Binding-site contacts:
Ligand atom C07 contacts residue HEM1 of chain 1.C at 3.5 Å.
Ligand atom C21 contacts residue HEM1 of chain 1.C at 4.1 Å.
Ligand atom C09 contacts residue GLU324 of chain 1.A at 3.4 Å.
Ligand atom N02 contacts residue HEM1 of chain 1.C at 3.5 Å.
Ligand atom C09 contacts residue HEM1 of chain 1.C at 3.5 Å.
Ligand atom C14 contacts residue TRP410 of chain 1.A at 3.5 Å (hydrophobic).
Ligand atom N02 contacts residue TYR320 of chain 1.A at 3.7 Å.
Ligand atom N01 contacts residue GLU324 of chain 1.A at 2.6 Å (salt-bridge).
Ligand atom C06 contacts residue VAL299 of chain 1.A at 3.5 Å (hydrophobic).
Ligand atom C05 contacts residue HEM1 of chain 1.C at 3.6 Å.
Ligand atom N01 contacts residue PRO297 of chain 1.A at 4.2 Å.
Ligand atom N02 contacts residue TRP319 of chain 1.A at 2.9 Å (h-bond).
Ligand atom C08 contacts residue HEM1 of chain 1.C at 3.7 Å.
Ligand atom C03 contacts residue HEM1 of chain 1.C at 2.9 Å.
Ligand atom C10 contacts residue GLU324 of chain 1.A at 3.4 Å.
Ligand atom N02 contacts residue PRO297 of chain 1.A at 3.8 Å.
Ligand atom C25 contacts residue VAL67 of chain 1.A at 4.0 Å (hydrophobic).
Ligand atom C04 contacts residue HEM1 of chain 1.C at 3.2 Å.
Ligand atom C10 contacts residue HEM1 of chain 1.C at 3.9 Å.
Ligand atom C26 contacts residue HEM1 of chain 1.C at 4.2 Å.
Ligand atom C28 contacts residue TRP37 of chain 1.B at 3.8 Å (hydrophobic).
Ligand atom C02 contacts residue GLU324 of chain 1.A at 3.5 Å.
Ligand atom C26 contacts residue TYR438 of chain 1.A at 3.7 Å (hydrophobic).
Ligand atom C11 contacts residue HEM1 of chain 1.C at 3.1 Å.
Ligand atom C02 contacts residue TRP319 of chain 1.A at 4.0 Å (hydrophobic).
Ligand atom C02 contacts residue HEM1 of chain 1.C at 3.7 Å.
Ligand atom C14 contacts residue HEM1 of chain 1.C at 3.1 Å.
Ligand atom C05 contacts residue VAL299 of chain 1.A at 4.0 Å (hydrophobic).
Ligand atom C02 contacts residue PRO297 of chain 1.A at 4.1 Å (hydrophobic).
Ligand atom N12 contacts residue HEM1 of chain 1.C at 2.9 Å (h-bond).
Ligand atom C06 contacts residue PHE316 of chain 1.A at 3.9 Å (hydrophobic).
Ligand atom C28 contacts residue LEU68 of chain 1.A at 3.9 Å (hydrophobic).
Ligand atom N27 contacts residue TRP37 of chain 1.B at 4.2 Å.
Ligand atom C08 contacts residue VAL299 of chain 1.A at 3.6 Å (hydrophobic).
Ligand atom C06 contacts residue HEM1 of chain 1.C at 3.5 Å.
Ligand atom C13 contacts residue HEM1 of chain 1.C at 3.4 Å.
Ligand atom C04 contacts residue PHE316 of chain 1.A at 4.2 Å (hydrophobic).
Ligand atom N01 contacts residue HEM1 of chain 1.C at 4.1 Å.
Ligand atom C07 contacts residue VAL299 of chain 1.A at 3.2 Å (hydrophobic).
Ligand atom N02 contacts residue GLU324 of chain 1.A at 2.8 Å (salt-bridge).

The protein below binds the small molecule below.
Small molecule (SMILES): CN(C)c1ccc(CCNCc2ccc3ccc(N)nc3c2)cc1

Sequence of chain 1.B:
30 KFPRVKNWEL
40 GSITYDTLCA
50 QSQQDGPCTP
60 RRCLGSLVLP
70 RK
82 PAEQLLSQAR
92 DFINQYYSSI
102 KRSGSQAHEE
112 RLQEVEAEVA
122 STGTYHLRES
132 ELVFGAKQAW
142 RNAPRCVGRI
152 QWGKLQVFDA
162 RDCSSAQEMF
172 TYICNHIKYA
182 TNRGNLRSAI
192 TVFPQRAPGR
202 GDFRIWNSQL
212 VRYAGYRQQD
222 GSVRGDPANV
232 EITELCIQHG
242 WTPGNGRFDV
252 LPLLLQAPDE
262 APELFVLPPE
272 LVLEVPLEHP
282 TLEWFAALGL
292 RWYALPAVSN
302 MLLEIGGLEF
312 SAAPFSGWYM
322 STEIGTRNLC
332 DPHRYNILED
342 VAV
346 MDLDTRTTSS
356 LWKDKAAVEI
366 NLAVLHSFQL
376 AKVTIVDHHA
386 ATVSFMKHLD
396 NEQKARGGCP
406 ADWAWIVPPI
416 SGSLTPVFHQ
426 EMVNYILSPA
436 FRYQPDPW

Sequence of chain 1.A:
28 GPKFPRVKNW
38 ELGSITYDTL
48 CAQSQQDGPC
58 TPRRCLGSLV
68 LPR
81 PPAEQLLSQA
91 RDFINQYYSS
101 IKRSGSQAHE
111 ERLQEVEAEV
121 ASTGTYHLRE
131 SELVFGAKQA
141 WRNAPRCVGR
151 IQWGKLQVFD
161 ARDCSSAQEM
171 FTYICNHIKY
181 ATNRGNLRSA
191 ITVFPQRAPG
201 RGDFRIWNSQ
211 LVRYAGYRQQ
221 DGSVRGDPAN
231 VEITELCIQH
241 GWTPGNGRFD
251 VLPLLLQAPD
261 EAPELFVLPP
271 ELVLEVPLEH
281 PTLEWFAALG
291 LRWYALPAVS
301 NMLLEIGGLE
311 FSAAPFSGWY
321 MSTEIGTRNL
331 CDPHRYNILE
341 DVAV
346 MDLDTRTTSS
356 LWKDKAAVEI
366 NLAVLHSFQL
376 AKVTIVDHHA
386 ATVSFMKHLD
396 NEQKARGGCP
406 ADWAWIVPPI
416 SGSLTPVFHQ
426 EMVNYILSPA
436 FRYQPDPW